Binding-site contacts:
Ligand atom C1 contacts residue THR196 of chain 2.C at 3.4 Å.
Ligand atom C8 contacts residue ILE159 of chain 2.C at 3.7 Å (hydrophobic).
Ligand atom O7 contacts residue ASN194 of chain 2.C at 3.2 Å (h-bond).
Ligand atom C8 contacts residue GLN192 of chain 2.C at 4.3 Å.
Ligand atom C8 contacts residue GLU197 of chain 2.C at 3.6 Å.
Ligand atom O6 contacts residue THR196 of chain 2.C at 3.7 Å.
Ligand atom O7 contacts residue GLN192 of chain 2.C at 3.9 Å.
Ligand atom C3 contacts residue ASN194 of chain 2.C at 3.7 Å.
Ligand atom C7 contacts residue ASN194 of chain 2.C at 3.2 Å.
Ligand atom C5 contacts residue ASN194 of chain 2.C at 3.6 Å.
Ligand atom O7 contacts residue LYS232 of chain 2.C at 4.0 Å.
Ligand atom O6 contacts residue GLU197 of chain 2.C at 3.4 Å.
Ligand atom O7 contacts residue THR196 of chain 2.C at 4.1 Å.
Ligand atom N2 contacts residue ILE159 of chain 2.C at 3.6 Å.
Ligand atom C2 contacts residue ILE159 of chain 2.C at 4.5 Å (hydrophobic).
Ligand atom C1 contacts residue ILE159 of chain 2.C at 4.1 Å (hydrophobic).
Ligand atom N2 contacts residue ASN194 of chain 2.C at 2.8 Å (h-bond).
Ligand atom C8 contacts residue THR153 of chain 2.C at 4.2 Å.
Ligand atom C4 contacts residue ASN194 of chain 2.C at 4.2 Å.
Ligand atom C8 contacts residue ASN194 of chain 2.C at 4.5 Å.
Ligand atom C6 contacts residue THR196 of chain 2.C at 4.5 Å.
Ligand atom C2 contacts residue ASN194 of chain 2.C at 2.4 Å.
Ligand atom O5 contacts residue ASN194 of chain 2.C at 2.4 Å (h-bond).
Ligand atom O5 contacts residue THR196 of chain 2.C at 3.8 Å.
Ligand atom C1 contacts residue ASN194 of chain 2.C at 1.4 Å.
Ligand atom C7 contacts residue ILE159 of chain 2.C at 3.7 Å (hydrophobic).
Ligand atom O7 contacts residue ILE159 of chain 2.C at 4.3 Å.
Ligand atom C7 contacts residue GLN192 of chain 2.C at 4.4 Å.
Ligand atom C5 contacts residue THR196 of chain 2.C at 3.9 Å.

Sequence of chain 2.C:
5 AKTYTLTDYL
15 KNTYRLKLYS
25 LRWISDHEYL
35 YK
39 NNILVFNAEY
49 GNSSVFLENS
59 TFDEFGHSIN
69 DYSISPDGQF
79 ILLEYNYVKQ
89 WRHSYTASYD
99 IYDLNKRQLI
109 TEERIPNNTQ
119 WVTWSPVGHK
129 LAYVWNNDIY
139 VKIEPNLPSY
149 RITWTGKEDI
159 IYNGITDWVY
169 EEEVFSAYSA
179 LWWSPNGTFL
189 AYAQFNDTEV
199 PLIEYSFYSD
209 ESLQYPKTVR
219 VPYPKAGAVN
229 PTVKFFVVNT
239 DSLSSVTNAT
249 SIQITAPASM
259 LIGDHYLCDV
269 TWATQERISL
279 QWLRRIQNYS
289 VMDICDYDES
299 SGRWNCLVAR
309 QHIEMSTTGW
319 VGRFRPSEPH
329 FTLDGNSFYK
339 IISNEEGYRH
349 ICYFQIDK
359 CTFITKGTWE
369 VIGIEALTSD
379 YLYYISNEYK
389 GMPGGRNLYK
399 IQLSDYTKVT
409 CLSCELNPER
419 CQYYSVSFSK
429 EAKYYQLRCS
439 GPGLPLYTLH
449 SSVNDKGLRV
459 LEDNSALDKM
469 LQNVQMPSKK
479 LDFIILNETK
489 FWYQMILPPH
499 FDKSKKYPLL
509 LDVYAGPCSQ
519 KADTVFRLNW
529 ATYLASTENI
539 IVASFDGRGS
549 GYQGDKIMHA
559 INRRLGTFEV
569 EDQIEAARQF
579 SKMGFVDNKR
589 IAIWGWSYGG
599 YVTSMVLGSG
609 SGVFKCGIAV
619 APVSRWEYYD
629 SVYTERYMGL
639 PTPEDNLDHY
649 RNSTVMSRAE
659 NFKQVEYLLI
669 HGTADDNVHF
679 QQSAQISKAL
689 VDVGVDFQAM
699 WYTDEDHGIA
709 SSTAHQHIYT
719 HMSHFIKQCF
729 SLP

This small molecule binds to this protein.
Small molecule (SMILES): CC(=O)N[C@H]1[C@H](O[C@H]2[C@H](O)[C@@H](NC(C)=O)CO[C@@H]2CO)O[C@H](CO)[C@@H](O)[C@@H]1O